The small molecule below binds the protein below.
Small molecule (SMILES): CC(=O)N[C@@H]1[C@@H](O)[C@H](O)[C@@H](CO)O[C@H]1O

Sequence of chain 1.B:
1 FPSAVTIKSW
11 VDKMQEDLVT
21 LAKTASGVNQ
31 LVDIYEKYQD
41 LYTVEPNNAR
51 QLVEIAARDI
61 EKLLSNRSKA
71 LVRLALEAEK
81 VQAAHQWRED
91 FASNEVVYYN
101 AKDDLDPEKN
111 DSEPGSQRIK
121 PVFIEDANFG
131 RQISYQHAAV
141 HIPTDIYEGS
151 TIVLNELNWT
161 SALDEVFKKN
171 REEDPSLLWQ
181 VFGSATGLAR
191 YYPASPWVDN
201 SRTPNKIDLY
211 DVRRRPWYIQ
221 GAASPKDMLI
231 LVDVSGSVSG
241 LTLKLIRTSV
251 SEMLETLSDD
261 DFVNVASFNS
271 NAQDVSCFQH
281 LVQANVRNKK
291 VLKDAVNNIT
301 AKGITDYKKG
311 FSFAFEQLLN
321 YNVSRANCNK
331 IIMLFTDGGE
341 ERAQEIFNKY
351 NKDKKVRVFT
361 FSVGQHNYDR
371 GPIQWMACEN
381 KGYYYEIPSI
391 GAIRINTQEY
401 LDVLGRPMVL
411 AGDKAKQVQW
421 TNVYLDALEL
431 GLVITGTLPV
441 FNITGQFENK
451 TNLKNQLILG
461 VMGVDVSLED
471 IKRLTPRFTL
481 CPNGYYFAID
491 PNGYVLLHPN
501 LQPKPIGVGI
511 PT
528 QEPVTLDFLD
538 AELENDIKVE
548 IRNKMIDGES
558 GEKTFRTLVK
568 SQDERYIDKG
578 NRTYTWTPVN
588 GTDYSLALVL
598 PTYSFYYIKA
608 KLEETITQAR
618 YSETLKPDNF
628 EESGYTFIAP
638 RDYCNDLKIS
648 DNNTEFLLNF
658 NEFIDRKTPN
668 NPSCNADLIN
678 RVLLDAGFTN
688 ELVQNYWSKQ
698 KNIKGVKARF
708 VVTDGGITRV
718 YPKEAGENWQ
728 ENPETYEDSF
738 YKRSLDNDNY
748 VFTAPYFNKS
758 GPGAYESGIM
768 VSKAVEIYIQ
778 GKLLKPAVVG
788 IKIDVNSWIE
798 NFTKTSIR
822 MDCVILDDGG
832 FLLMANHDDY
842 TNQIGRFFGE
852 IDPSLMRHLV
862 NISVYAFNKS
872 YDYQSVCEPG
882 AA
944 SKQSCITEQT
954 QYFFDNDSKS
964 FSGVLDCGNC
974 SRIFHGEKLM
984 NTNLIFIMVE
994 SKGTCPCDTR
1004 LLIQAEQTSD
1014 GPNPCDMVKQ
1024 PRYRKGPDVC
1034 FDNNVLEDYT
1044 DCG

Binding-site contacts:
Ligand atom C8 contacts residue LEU63 of chain 1.B at 4.2 Å (hydrophobic).
Ligand atom O7 contacts residue LEU63 of chain 1.B at 4.2 Å.
Ligand atom N2 contacts residue ASN66 of chain 1.B at 3.0 Å (h-bond).
Ligand atom C5 contacts residue ASN66 of chain 1.B at 3.6 Å.
Ligand atom C1 contacts residue ASN66 of chain 1.B at 1.4 Å.
Ligand atom C8 contacts residue LYS62 of chain 1.B at 4.3 Å.
Ligand atom O7 contacts residue ASN66 of chain 1.B at 3.8 Å.
Ligand atom O5 contacts residue ASN66 of chain 1.B at 2.3 Å (h-bond).
Ligand atom O7 contacts residue ASP174 of chain 1.B at 4.1 Å.
Ligand atom C4 contacts residue ASN66 of chain 1.B at 4.1 Å.
Ligand atom N2 contacts residue LYS62 of chain 1.B at 4.2 Å.
Ligand atom O5 contacts residue ASP174 of chain 1.B at 4.3 Å.
Ligand atom C2 contacts residue ASP174 of chain 1.B at 4.1 Å.
Ligand atom C6 contacts residue GLU173 of chain 1.B at 3.6 Å.
Ligand atom C2 contacts residue ASN66 of chain 1.B at 2.4 Å.
Ligand atom C7 contacts residue ASN66 of chain 1.B at 3.6 Å.
Ligand atom O6 contacts residue GLU173 of chain 1.B at 3.6 Å (salt-bridge).
Ligand atom C3 contacts residue ASN66 of chain 1.B at 3.8 Å.